This protein binds this small molecule.
Small molecule (SMILES): CC(=O)N[C@@H]1[C@@H](O)[C@H](O)[C@@H](CO)O[C@H]1O

Sequence of chain 1.B:
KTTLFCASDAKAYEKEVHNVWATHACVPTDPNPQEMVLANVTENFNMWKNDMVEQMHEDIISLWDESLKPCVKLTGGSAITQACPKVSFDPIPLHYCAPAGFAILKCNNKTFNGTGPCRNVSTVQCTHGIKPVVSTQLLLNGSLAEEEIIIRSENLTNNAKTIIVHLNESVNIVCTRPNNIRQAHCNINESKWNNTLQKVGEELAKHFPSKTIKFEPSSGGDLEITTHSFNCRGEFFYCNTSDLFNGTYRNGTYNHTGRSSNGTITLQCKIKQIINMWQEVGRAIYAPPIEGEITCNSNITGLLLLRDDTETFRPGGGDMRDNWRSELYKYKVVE

Binding-site contacts:
Ligand atom O6 contacts residue ASN163 of chain 1.B at 4.0 Å.
Ligand atom C6 contacts residue ASN163 of chain 1.B at 4.0 Å.
Ligand atom C2 contacts residue ASN160 of chain 1.B at 2.6 Å.
Ligand atom O5 contacts residue THR162 of chain 1.B at 3.4 Å.
Ligand atom C6 contacts residue ASN160 of chain 1.B at 3.8 Å.
Ligand atom C3 contacts residue ASN160 of chain 1.B at 3.4 Å.
Ligand atom C4 contacts residue ASN160 of chain 1.B at 4.1 Å.
Ligand atom O5 contacts residue ASN163 of chain 1.B at 3.7 Å.
Ligand atom C1 contacts residue ASN160 of chain 1.B at 1.4 Å.
Ligand atom O7 contacts residue ASN160 of chain 1.B at 3.8 Å.
Ligand atom N2 contacts residue ASN160 of chain 1.B at 3.7 Å.
Ligand atom C7 contacts residue ASN160 of chain 1.B at 4.0 Å.
Ligand atom O5 contacts residue ASN160 of chain 1.B at 2.5 Å (h-bond).
Ligand atom C1 contacts residue THR162 of chain 1.B at 4.2 Å.
Ligand atom O3 contacts residue ASN160 of chain 1.B at 3.2 Å (h-bond).
Ligand atom O6 contacts residue THR162 of chain 1.B at 4.4 Å.
Ligand atom C5 contacts residue ASN160 of chain 1.B at 3.6 Å.
Ligand atom C1 contacts residue ASN163 of chain 1.B at 4.3 Å.
Ligand atom C5 contacts residue THR162 of chain 1.B at 4.2 Å.